The small molecule below binds the protein below.
Small molecule (SMILES): CC(C)C[C@H](NC(=O)[C@@H](NC(=O)[C@H](C)NC(=O)[C@H](CO)NC(=O)[C@@H]([NH3+])[C@@H](C)O)C(C)C)C(=O)N[C@@H](CCC(N)=O)C(=O)O

Sequence of chain 1.C:
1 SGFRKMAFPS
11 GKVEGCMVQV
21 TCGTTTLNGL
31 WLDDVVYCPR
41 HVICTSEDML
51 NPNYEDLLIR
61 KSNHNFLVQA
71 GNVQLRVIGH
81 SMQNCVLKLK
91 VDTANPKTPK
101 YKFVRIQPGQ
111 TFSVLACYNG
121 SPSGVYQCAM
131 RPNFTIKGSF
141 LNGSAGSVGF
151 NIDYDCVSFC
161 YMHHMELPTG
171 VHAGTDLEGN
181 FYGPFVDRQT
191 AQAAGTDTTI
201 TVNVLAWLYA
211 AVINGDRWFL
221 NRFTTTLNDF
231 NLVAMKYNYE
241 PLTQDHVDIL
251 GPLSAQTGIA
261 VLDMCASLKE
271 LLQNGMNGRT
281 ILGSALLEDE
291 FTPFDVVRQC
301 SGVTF

Binding-site contacts:
Ligand atom OXT contacts residue ALA145 of chain 1.C at 3.0 Å (h-bond).
Ligand atom CD2 contacts residue ASP187 of chain 1.C at 3.8 Å.
Ligand atom CB contacts residue GLN189 of chain 1.C at 3.8 Å.
Ligand atom CD contacts residue GLU166 of chain 1.C at 3.6 Å.
Ligand atom OE1 contacts residue GLU166 of chain 1.C at 3.6 Å.
Ligand atom CB contacts residue THR190 of chain 1.C at 3.8 Å.
Ligand atom OG contacts residue GLN189 of chain 1.C at 3.2 Å (h-bond).
Ligand atom C contacts residue THR190 of chain 1.C at 3.7 Å.
Ligand atom NE2 contacts residue PHE140 of chain 1.C at 3.1 Å (h-bond).
Ligand atom CA contacts residue GLN189 of chain 1.C at 3.5 Å.
Ligand atom CA contacts residue THR190 of chain 1.C at 3.5 Å.
Ligand atom NE2 contacts residue LEU141 of chain 1.C at 3.6 Å.
Ligand atom CB contacts residue HIS41 of chain 1.C at 3.8 Å.
Ligand atom O contacts residue HIS41 of chain 1.C at 2.6 Å (h-bond).
Ligand atom O contacts residue ALA191 of chain 1.C at 3.8 Å.
Ligand atom OE1 contacts residue PHE140 of chain 1.C at 3.6 Å.
Ligand atom C contacts residue GLN189 of chain 1.C at 3.6 Å.
Ligand atom OXT contacts residue GLY143 of chain 1.C at 2.9 Å (h-bond).
Ligand atom OE1 contacts residue HIS163 of chain 1.C at 2.7 Å (h-bond).
Ligand atom C contacts residue GLU166 of chain 1.C at 3.7 Å.
Ligand atom CA contacts residue GLU166 of chain 1.C at 3.5 Å.
Ligand atom N contacts residue GLN189 of chain 1.C at 2.9 Å (h-bond).
Ligand atom CB contacts residue LEU141 of chain 1.C at 3.8 Å (hydrophobic).
Ligand atom C contacts residue ALA145 of chain 1.C at 3.3 Å (hydrophobic).
Ligand atom CB contacts residue ARG188 of chain 1.C at 3.7 Å.
Ligand atom OG contacts residue THR190 of chain 1.C at 3.6 Å.
Ligand atom O contacts residue MET165 of chain 1.C at 3.2 Å.
Ligand atom N contacts residue GLU166 of chain 1.C at 2.9 Å (salt-bridge).
Ligand atom O contacts residue PRO168 of chain 1.C at 3.7 Å.
Ligand atom O contacts residue GLN189 of chain 1.C at 3.3 Å.
Ligand atom CB contacts residue THR190 of chain 1.C at 3.7 Å.
Ligand atom O contacts residue GLU166 of chain 1.C at 2.9 Å (salt-bridge).
Ligand atom OXT contacts residue SER144 of chain 1.C at 3.2 Å (h-bond).
Ligand atom O contacts residue ALA145 of chain 1.C at 3.2 Å.
Ligand atom N contacts residue HIS164 of chain 1.C at 3.0 Å (h-bond).
Ligand atom NE2 contacts residue GLU166 of chain 1.C at 3.2 Å (salt-bridge).
Ligand atom C contacts residue HIS41 of chain 1.C at 3.8 Å.
Ligand atom CB contacts residue GLN189 of chain 1.C at 3.4 Å.
Ligand atom OG contacts residue ALA191 of chain 1.C at 3.6 Å.
Ligand atom N contacts residue THR190 of chain 1.C at 3.0 Å (h-bond).

Sequence of chain 1.B:
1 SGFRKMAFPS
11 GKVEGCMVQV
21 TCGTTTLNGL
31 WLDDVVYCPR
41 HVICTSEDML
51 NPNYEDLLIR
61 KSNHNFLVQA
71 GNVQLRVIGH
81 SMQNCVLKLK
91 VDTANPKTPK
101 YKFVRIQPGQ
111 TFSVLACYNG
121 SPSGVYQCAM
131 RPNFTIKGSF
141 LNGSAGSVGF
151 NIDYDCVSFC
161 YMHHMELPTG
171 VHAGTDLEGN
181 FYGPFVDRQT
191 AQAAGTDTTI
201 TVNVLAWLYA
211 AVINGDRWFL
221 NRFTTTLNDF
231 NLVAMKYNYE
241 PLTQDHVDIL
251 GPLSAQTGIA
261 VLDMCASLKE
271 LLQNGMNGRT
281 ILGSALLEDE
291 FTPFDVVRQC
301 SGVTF